The small molecule below binds the protein below.
Small molecule (SMILES): O=c1[nH]c2cc(C(F)(F)F)c(N3CCOCC3)cc2n(CP(=O)(O)O)c1=O

Sequence of chain 1.C:
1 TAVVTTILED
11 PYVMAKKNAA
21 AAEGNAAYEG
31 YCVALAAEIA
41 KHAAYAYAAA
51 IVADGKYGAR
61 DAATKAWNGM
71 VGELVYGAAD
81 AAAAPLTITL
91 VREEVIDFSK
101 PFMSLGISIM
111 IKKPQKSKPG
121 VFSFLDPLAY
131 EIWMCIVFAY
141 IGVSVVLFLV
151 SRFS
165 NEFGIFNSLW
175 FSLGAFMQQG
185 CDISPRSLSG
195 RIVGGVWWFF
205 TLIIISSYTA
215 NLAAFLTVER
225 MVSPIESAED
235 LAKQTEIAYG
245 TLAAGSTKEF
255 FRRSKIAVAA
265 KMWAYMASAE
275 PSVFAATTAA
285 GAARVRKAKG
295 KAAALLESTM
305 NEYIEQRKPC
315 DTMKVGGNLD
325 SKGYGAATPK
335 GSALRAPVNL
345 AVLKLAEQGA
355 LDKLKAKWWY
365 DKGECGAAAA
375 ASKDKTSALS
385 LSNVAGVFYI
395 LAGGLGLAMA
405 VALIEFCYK

Binding-site contacts:
Ligand atom FAF contacts residue TYR12 of chain 1.C at 3.6 Å.
Ligand atom CAT contacts residue THR87 of chain 1.C at 3.0 Å.
Ligand atom CAJ contacts residue PRO85 of chain 1.C at 4.1 Å (hydrophobic).
Ligand atom CAT contacts residue TYR57 of chain 1.C at 3.3 Å (hydrophobic).
Ligand atom OAA contacts residue TYR57 of chain 1.C at 3.8 Å.
Ligand atom CAW contacts residue TYR57 of chain 1.C at 3.7 Å (hydrophobic).
Ligand atom CAT contacts residue PRO85 of chain 1.C at 3.9 Å (hydrophobic).
Ligand atom OAD contacts residue TYR57 of chain 1.C at 3.8 Å.
Ligand atom OAB contacts residue ARG92 of chain 1.C at 3.3 Å (salt-bridge).
Ligand atom CAU contacts residue THR87 of chain 1.C at 3.4 Å.
Ligand atom CAV contacts residue PRO85 of chain 1.C at 4.0 Å (hydrophobic).
Ligand atom OAA contacts residue LEU86 of chain 1.C at 3.7 Å.
Ligand atom OAE contacts residue SER250 of chain 1.C at 3.7 Å.
Ligand atom CAJ contacts residue TYR328 of chain 1.C at 4.1 Å (hydrophobic).
Ligand atom FAH contacts residue TYR57 of chain 1.C at 4.0 Å.
Ligand atom OAC contacts residue GLY249 of chain 1.C at 4.0 Å.
Ligand atom OAQ contacts residue THR282 of chain 1.C at 3.7 Å.
Ligand atom CAU contacts residue TYR57 of chain 1.C at 3.8 Å (hydrophobic).
Ligand atom CAS contacts residue TYR57 of chain 1.C at 4.0 Å (hydrophobic).
Ligand atom OAA contacts residue THR87 of chain 1.C at 2.8 Å (h-bond).
Ligand atom OAE contacts residue GLY249 of chain 1.C at 4.0 Å.
Ligand atom NAP contacts residue TYR57 of chain 1.C at 3.0 Å.
Ligand atom OAB contacts residue THR87 of chain 1.C at 3.8 Å.
Ligand atom CAK contacts residue GLU301 of chain 1.C at 3.9 Å.
Ligand atom CAJ contacts residue TYR57 of chain 1.C at 3.2 Å (hydrophobic).
Ligand atom FAF contacts residue ASP10 of chain 1.C at 4.1 Å.
Ligand atom CAO contacts residue SER250 of chain 1.C at 3.6 Å.
Ligand atom FAF contacts residue PRO85 of chain 1.C at 3.8 Å.
Ligand atom NAY contacts residue TYR57 of chain 1.C at 4.1 Å.
Ligand atom OAA contacts residue ARG92 of chain 1.C at 3.4 Å (salt-bridge).
Ligand atom CAV contacts residue TYR57 of chain 1.C at 3.0 Å (hydrophobic).
Ligand atom FAH contacts residue ASP10 of chain 1.C at 3.7 Å.
Ligand atom OAA contacts residue PRO85 of chain 1.C at 3.7 Å.
Ligand atom NAP contacts residue THR87 of chain 1.C at 3.5 Å (h-bond).
Ligand atom OAC contacts residue SER250 of chain 1.C at 4.0 Å.
Ligand atom CAM contacts residue GLU301 of chain 1.C at 3.4 Å.
Ligand atom CAL contacts residue THR282 of chain 1.C at 4.2 Å.
Ligand atom NAP contacts residue PRO85 of chain 1.C at 3.1 Å (h-bond).
Ligand atom FAF contacts residue TYR57 of chain 1.C at 3.7 Å.
Ligand atom CAZ contacts residue TYR57 of chain 1.C at 4.1 Å (hydrophobic).